Sequence of chain 1.B:
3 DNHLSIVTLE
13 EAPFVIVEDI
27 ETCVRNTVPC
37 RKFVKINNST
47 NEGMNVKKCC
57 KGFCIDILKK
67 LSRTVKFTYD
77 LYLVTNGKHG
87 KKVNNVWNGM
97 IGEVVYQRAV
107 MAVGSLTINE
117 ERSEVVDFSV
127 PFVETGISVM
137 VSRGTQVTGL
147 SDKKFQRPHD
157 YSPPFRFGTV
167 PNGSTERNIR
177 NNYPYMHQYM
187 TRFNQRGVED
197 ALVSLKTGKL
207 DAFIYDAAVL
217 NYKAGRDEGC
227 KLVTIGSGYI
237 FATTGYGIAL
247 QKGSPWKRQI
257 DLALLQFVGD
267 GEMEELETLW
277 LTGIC

The protein below binds the small molecule below.
Small molecule (SMILES): N[C@@H](CCC(=O)O)C(=O)O

Binding-site contacts:
Ligand atom CA contacts residue SER111 of chain 1.B at 4.1 Å.
Ligand atom CA contacts residue SER170 of chain 1.B at 3.2 Å.
Ligand atom OE2 contacts residue TYR211 of chain 1.B at 4.2 Å.
Ligand atom OE2 contacts residue SER170 of chain 1.B at 3.3 Å (h-bond).
Ligand atom CD contacts residue THR171 of chain 1.B at 3.4 Å.
Ligand atom OXT contacts residue SER111 of chain 1.B at 3.5 Å (h-bond).
Ligand atom CD contacts residue TYR211 of chain 1.B at 3.8 Å (hydrophobic).
Ligand atom O contacts residue GLY169 of chain 1.B at 3.6 Å.
Ligand atom N contacts residue SER111 of chain 1.B at 3.2 Å (h-bond).
Ligand atom CB contacts residue HIS85 of chain 1.B at 3.4 Å.
Ligand atom CG contacts residue ASP212 of chain 1.B at 4.2 Å.
Ligand atom N contacts residue SER170 of chain 1.B at 4.0 Å.
Ligand atom C contacts residue THR113 of chain 1.B at 3.7 Å.
Ligand atom N contacts residue ASP212 of chain 1.B at 3.8 Å.
Ligand atom C contacts residue SER170 of chain 1.B at 3.2 Å.
Ligand atom CD contacts residue SER170 of chain 1.B at 3.8 Å.
Ligand atom O contacts residue ARG118 of chain 1.B at 2.8 Å (salt-bridge).
Ligand atom O contacts residue SER170 of chain 1.B at 2.7 Å (h-bond).
Ligand atom OE1 contacts residue SER170 of chain 1.B at 3.6 Å.
Ligand atom CA contacts residue THR113 of chain 1.B at 3.4 Å.
Ligand atom C contacts residue SER111 of chain 1.B at 4.2 Å.
Ligand atom OE1 contacts residue ASP212 of chain 1.B at 3.5 Å.
Ligand atom N contacts residue THR113 of chain 1.B at 2.8 Å (h-bond).
Ligand atom OXT contacts residue LEU112 of chain 1.B at 3.8 Å.
Ligand atom CB contacts residue TYR211 of chain 1.B at 4.1 Å (hydrophobic).
Ligand atom OXT contacts residue THR113 of chain 1.B at 3.0 Å (h-bond).
Ligand atom C contacts residue ARG118 of chain 1.B at 3.5 Å.
Ligand atom C contacts residue HIS85 of chain 1.B at 3.5 Å.
Ligand atom CG contacts residue TYR211 of chain 1.B at 3.4 Å (hydrophobic).
Ligand atom OE1 contacts residue TYR211 of chain 1.B at 4.1 Å.
Ligand atom OXT contacts residue HIS85 of chain 1.B at 3.3 Å.
Ligand atom OXT contacts residue ARG118 of chain 1.B at 3.0 Å (salt-bridge).
Ligand atom O contacts residue HIS85 of chain 1.B at 3.6 Å.
Ligand atom OXT contacts residue SER170 of chain 1.B at 4.0 Å.
Ligand atom N contacts residue TYR242 of chain 1.B at 4.0 Å.
Ligand atom N contacts residue HIS85 of chain 1.B at 4.1 Å.
Ligand atom CA contacts residue HIS85 of chain 1.B at 4.0 Å.
Ligand atom OE1 contacts residue THR171 of chain 1.B at 2.5 Å (h-bond).
Ligand atom OE2 contacts residue GLY169 of chain 1.B at 3.5 Å.
Ligand atom OE2 contacts residue THR171 of chain 1.B at 3.0 Å (h-bond).